Binding-site contacts:
Ligand atom OP2 contacts residue ILE23 of chain 50.A at 4.5 Å.
Ligand atom C2 contacts residue ARG125 of chain 4.A at 3.8 Å.
Ligand atom C4 contacts residue ARG125 of chain 4.A at 3.5 Å.
Ligand atom O4 contacts residue THR21 of chain 50.A at 3.9 Å.
Ligand atom P contacts residue ARG131 of chain 4.A at 3.5 Å.
Ligand atom O2 contacts residue ARG125 of chain 4.A at 3.9 Å.
Ligand atom C5 contacts residue THR21 of chain 50.A at 4.3 Å.
Ligand atom N1 contacts residue ASN16 of chain 50.A at 4.4 Å.
Ligand atom C4 contacts residue SER17 of chain 50.A at 4.1 Å.
Ligand atom C5 contacts residue ARG125 of chain 4.A at 3.5 Å.
Ligand atom O4 contacts residue SER17 of chain 50.A at 3.2 Å.
Ligand atom OP1 contacts residue ILE23 of chain 50.A at 3.9 Å.
Ligand atom O4 contacts residue ARG125 of chain 4.A at 3.8 Å.
Ligand atom OP1 contacts residue ARG131 of chain 4.A at 3.4 Å (salt-bridge).
Ligand atom P contacts residue ILE23 of chain 50.A at 4.4 Å.
Ligand atom C1' contacts residue ARG125 of chain 4.A at 4.2 Å.
Ligand atom O2 contacts residue ASN16 of chain 50.A at 2.5 Å (h-bond).
Ligand atom C5' contacts residue MET76 of chain 4.A at 4.3 Å (hydrophobic).
Ligand atom C5' contacts residue ARG125 of chain 4.A at 4.1 Å.
Ligand atom C3' contacts residue ARG125 of chain 4.A at 3.3 Å.
Ligand atom N3 contacts residue ASN16 of chain 50.A at 2.9 Å (h-bond).
Ligand atom N3 contacts residue SER17 of chain 50.A at 4.3 Å.
Ligand atom O5' contacts residue ARG125 of chain 4.A at 3.0 Å (salt-bridge).
Ligand atom OP2 contacts residue ARG131 of chain 4.A at 3.7 Å.
Ligand atom C2 contacts residue ASN16 of chain 50.A at 3.0 Å.
Ligand atom OP3 contacts residue ILE23 of chain 50.A at 4.2 Å.
Ligand atom N3 contacts residue ARG125 of chain 4.A at 3.6 Å (salt-bridge).
Ligand atom C4' contacts residue ARG125 of chain 4.A at 4.4 Å.
Ligand atom N1 contacts residue ARG125 of chain 4.A at 3.7 Å.
Ligand atom C5' contacts residue ARG131 of chain 4.A at 3.2 Å.
Ligand atom OP2 contacts residue SER77 of chain 4.A at 4.1 Å.
Ligand atom C5' contacts residue SER77 of chain 4.A at 4.4 Å.
Ligand atom O5' contacts residue ARG131 of chain 4.A at 2.6 Å (salt-bridge).
Ligand atom C6 contacts residue ARG125 of chain 4.A at 3.5 Å.
Ligand atom P contacts residue ARG125 of chain 4.A at 3.7 Å.
Ligand atom C4 contacts residue ASN16 of chain 50.A at 4.1 Å.
Ligand atom OP1 contacts residue ARG125 of chain 4.A at 2.9 Å (salt-bridge).
Ligand atom O3' contacts residue ARG125 of chain 4.A at 4.0 Å.
Ligand atom C2' contacts residue ARG125 of chain 4.A at 3.6 Å.
Ligand atom OP3 contacts residue ARG125 of chain 4.A at 2.8 Å.

Sequence of chain 4.A:
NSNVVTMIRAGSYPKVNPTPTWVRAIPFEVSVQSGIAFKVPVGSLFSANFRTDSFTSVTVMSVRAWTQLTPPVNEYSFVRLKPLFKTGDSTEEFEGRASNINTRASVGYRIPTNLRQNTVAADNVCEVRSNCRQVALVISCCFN

A protein and the small-molecule ligand that binds it are described below.
Small molecule (SMILES): CO[P](=O)(O)O[C@H]1[C@@H](O)[C@H](n2ccc(=O)[nH]c2=O)O[C@@H]1COP(=O)(O)O

Sequence of chain 50.A:
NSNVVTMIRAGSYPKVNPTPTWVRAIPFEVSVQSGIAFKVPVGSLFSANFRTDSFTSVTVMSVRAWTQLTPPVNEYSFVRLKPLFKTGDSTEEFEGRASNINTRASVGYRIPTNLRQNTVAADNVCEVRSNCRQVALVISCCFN